Sequence of chain 1.B:
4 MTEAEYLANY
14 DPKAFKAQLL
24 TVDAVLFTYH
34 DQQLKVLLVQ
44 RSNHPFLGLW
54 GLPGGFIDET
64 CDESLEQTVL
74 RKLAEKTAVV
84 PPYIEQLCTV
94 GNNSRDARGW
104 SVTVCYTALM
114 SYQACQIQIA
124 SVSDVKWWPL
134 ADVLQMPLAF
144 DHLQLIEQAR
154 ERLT

Sequence of chain 1.A:
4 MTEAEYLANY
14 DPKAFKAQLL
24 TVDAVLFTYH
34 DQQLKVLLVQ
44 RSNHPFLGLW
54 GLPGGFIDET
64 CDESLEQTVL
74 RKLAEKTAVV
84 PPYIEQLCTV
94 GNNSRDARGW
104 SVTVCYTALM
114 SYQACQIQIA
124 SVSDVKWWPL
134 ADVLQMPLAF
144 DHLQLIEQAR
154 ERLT

This protein binds this small molecule.
Small molecule (SMILES): Nc1ncnc2c1ncn2[C@@H]1O[C@H](CO[P](=O)(O)O[P](=O)(O)OC[C@H]2O[C@@H](O)[C@H](O)[C@@H]2O)[C@@H](O)[C@H]1O

Binding-site contacts:
Ligand atom C3D contacts residue ASP26 of chain 1.B at 3.4 Å.
Ligand atom C8 contacts residue PHE18 of chain 1.A at 3.6 Å (hydrophobic).
Ligand atom N6 contacts residue PHE59 of chain 1.B at 3.6 Å.
Ligand atom O4D contacts residue ASP99 of chain 1.B at 3.6 Å.
Ligand atom C6 contacts residue PHE59 of chain 1.B at 3.4 Å (hydrophobic).
Ligand atom O2B contacts residue ARG44 of chain 1.B at 2.6 Å (salt-bridge).
Ligand atom C6 contacts residue PHE18 of chain 1.A at 3.6 Å (hydrophobic).
Ligand atom C2 contacts residue PHE18 of chain 1.A at 3.6 Å (hydrophobic).
Ligand atom O2D contacts residue HIS145 of chain 1.B at 3.0 Å (h-bond).
Ligand atom O2D contacts residue ASP26 of chain 1.B at 2.6 Å (salt-bridge).
Ligand atom O1B contacts residue ARG101 of chain 1.B at 3.1 Å (salt-bridge).
Ligand atom O4D contacts residue ARG101 of chain 1.B at 3.1 Å (salt-bridge).
Ligand atom N1 contacts residue PHE59 of chain 1.B at 3.4 Å.
Ligand atom O1A contacts residue ASN46 of chain 1.B at 3.1 Å (h-bond).
Ligand atom C5 contacts residue TYR13 of chain 1.A at 3.3 Å (hydrophobic).
Ligand atom O1D contacts residue ARG98 of chain 1.B at 2.8 Å (salt-bridge).
Ligand atom O3A contacts residue PHE59 of chain 1.B at 3.5 Å.
Ligand atom C2' contacts residue PHE18 of chain 1.A at 3.6 Å (hydrophobic).
Ligand atom C1D contacts residue ASP99 of chain 1.B at 3.6 Å.
Ligand atom N7 contacts residue TYR13 of chain 1.A at 2.8 Å (h-bond).
Ligand atom N6 contacts residue LEU22 of chain 1.B at 3.3 Å.
Ligand atom O3D contacts residue HIS145 of chain 1.B at 3.3 Å (h-bond).
Ligand atom C6 contacts residue TYR13 of chain 1.A at 3.5 Å (hydrophobic).
Ligand atom N7 contacts residue PHE18 of chain 1.A at 3.5 Å.
Ligand atom O1A contacts residue SER124 of chain 1.B at 3.5 Å.
Ligand atom O5D contacts residue ARG101 of chain 1.B at 3.3 Å (salt-bridge).
Ligand atom C2D contacts residue ASP26 of chain 1.B at 3.3 Å.
Ligand atom C5 contacts residue PHE18 of chain 1.A at 3.5 Å (hydrophobic).
Ligand atom O3D contacts residue ASP26 of chain 1.B at 2.5 Å (salt-bridge).
Ligand atom N6 contacts residue TYR13 of chain 1.A at 2.8 Å (h-bond).
Ligand atom N9 contacts residue PHE18 of chain 1.A at 3.5 Å.
Ligand atom O2A contacts residue LYS79 of chain 1.B at 2.8 Å (salt-bridge).
Ligand atom N3 contacts residue PHE18 of chain 1.A at 3.5 Å.
Ligand atom O5D contacts residue PHE59 of chain 1.B at 3.4 Å.
Ligand atom N1 contacts residue PHE18 of chain 1.A at 3.4 Å.
Ligand atom PB contacts residue ARG44 of chain 1.B at 3.6 Å.
Ligand atom O1D contacts residue ASP99 of chain 1.B at 2.8 Å (salt-bridge).
Ligand atom C2D contacts residue THR24 of chain 1.B at 3.4 Å.
Ligand atom O2D contacts residue ARG98 of chain 1.B at 3.0 Å (salt-bridge).
Ligand atom O1B contacts residue ARG44 of chain 1.B at 2.7 Å (salt-bridge).